Sequence of chain 1.A:
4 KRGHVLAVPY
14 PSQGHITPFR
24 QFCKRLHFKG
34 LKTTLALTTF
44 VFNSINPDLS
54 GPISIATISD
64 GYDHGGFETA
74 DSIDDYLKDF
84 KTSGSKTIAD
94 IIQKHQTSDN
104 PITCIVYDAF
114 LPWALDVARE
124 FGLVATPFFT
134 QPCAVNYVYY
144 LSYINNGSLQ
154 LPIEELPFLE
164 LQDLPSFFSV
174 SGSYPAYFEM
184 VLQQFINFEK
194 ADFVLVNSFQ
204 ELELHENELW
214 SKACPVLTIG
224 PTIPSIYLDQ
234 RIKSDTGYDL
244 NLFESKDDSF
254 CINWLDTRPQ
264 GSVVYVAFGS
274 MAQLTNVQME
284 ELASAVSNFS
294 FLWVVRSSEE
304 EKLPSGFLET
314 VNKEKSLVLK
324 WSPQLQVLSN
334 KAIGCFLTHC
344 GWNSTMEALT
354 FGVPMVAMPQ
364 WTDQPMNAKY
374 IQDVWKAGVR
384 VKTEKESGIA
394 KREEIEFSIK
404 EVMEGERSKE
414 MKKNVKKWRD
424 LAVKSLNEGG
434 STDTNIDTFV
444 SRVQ

The protein below binds the small molecule below.
Small molecule (SMILES): O=C(O)c1ccccc1Br

Binding-site contacts:
Ligand atom C01 contacts residue SER15 of chain 1.A at 4.0 Å.
Ligand atom C03 contacts residue PHE113 of chain 1.A at 3.9 Å (hydrophobic).
Ligand atom O09 contacts residue PHE113 of chain 1.A at 3.9 Å.
Ligand atom C02 contacts residue PHE113 of chain 1.A at 4.3 Å (hydrophobic).
Ligand atom C05 contacts residue PHE113 of chain 1.A at 3.6 Å (hydrophobic).
Ligand atom BR1 contacts residue MET183 of chain 1.A at 3.9 Å.
Ligand atom C04 contacts residue PHE113 of chain 1.A at 3.6 Å (hydrophobic).
Ligand atom O09 contacts residue GLN134 of chain 1.A at 2.9 Å (h-bond).
Ligand atom C05 contacts residue HIS18 of chain 1.A at 4.0 Å.
Ligand atom C03 contacts residue MET183 of chain 1.A at 4.1 Å (hydrophobic).
Ligand atom O09 contacts residue ASP366 of chain 1.A at 3.8 Å.
Ligand atom C01 contacts residue PHE113 of chain 1.A at 4.4 Å (hydrophobic).
Ligand atom BR1 contacts residue PHE170 of chain 1.A at 4.1 Å.
Ligand atom C02 contacts residue BGC1 of chain 1.C at 3.6 Å.
Ligand atom C02 contacts residue TYR13 of chain 1.A at 3.5 Å (hydrophobic).
Ligand atom C07 contacts residue PHE113 of chain 1.A at 4.0 Å (hydrophobic).
Ligand atom C07 contacts residue HIS18 of chain 1.A at 4.1 Å.
Ligand atom C06 contacts residue HIS18 of chain 1.A at 3.4 Å.
Ligand atom BR1 contacts residue TRP364 of chain 1.A at 4.4 Å.
Ligand atom C04 contacts residue TRP364 of chain 1.A at 4.4 Å (hydrophobic).
Ligand atom C02 contacts residue TYR180 of chain 1.A at 4.1 Å (hydrophobic).
Ligand atom C06 contacts residue MET274 of chain 1.A at 4.0 Å (hydrophobic).
Ligand atom BR1 contacts residue TYR180 of chain 1.A at 4.3 Å.
Ligand atom BR1 contacts residue THR365 of chain 1.A at 3.3 Å.
Ligand atom O08 contacts residue GLN134 of chain 1.A at 3.2 Å (h-bond).
Ligand atom O09 contacts residue THR365 of chain 1.A at 2.6 Å (h-bond).
Ligand atom BR1 contacts residue VAL184 of chain 1.A at 4.2 Å.
Ligand atom C03 contacts residue BGC1 of chain 1.C at 4.4 Å.
Ligand atom C04 contacts residue MET183 of chain 1.A at 4.3 Å (hydrophobic).
Ligand atom C01 contacts residue HIS18 of chain 1.A at 4.0 Å.
Ligand atom C07 contacts residue GLN134 of chain 1.A at 3.3 Å.
Ligand atom C01 contacts residue TYR13 of chain 1.A at 3.8 Å (hydrophobic).
Ligand atom C01 contacts residue MET274 of chain 1.A at 3.6 Å (hydrophobic).
Ligand atom C06 contacts residue PHE113 of chain 1.A at 4.1 Å (hydrophobic).
Ligand atom BR1 contacts residue PHE113 of chain 1.A at 4.1 Å.
Ligand atom C03 contacts residue TYR180 of chain 1.A at 3.7 Å (hydrophobic).
Ligand atom C01 contacts residue BGC1 of chain 1.C at 4.2 Å.
Ligand atom C02 contacts residue MET274 of chain 1.A at 4.2 Å (hydrophobic).
Ligand atom C07 contacts residue THR365 of chain 1.A at 3.7 Å.
Ligand atom O08 contacts residue HIS18 of chain 1.A at 3.7 Å.